This protein binds this small molecule.
Small molecule (SMILES): OC[C@H]1O[C@@H](O)[C@H](O)[C@@H](O)[C@@H]1O

Sequence of chain 1.A:
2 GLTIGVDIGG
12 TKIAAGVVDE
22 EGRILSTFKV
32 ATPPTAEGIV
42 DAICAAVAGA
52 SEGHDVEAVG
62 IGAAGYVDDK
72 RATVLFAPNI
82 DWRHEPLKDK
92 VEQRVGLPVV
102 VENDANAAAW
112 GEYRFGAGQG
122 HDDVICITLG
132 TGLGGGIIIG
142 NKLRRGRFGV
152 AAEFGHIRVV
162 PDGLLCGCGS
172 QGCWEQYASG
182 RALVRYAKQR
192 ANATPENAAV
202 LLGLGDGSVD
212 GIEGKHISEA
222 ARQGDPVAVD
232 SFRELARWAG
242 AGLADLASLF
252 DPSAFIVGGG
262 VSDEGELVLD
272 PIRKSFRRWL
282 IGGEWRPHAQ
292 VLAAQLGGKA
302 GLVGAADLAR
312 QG

Binding-site contacts:
Ligand atom O3 contacts residue GLU154 of chain 1.A at 2.6 Å (salt-bridge).
Ligand atom C4 contacts residue ASP105 of chain 1.A at 3.2 Å.
Ligand atom C4 contacts residue ALA65 of chain 1.A at 4.3 Å (hydrophobic).
Ligand atom C1 contacts residue LEU134 of chain 1.A at 3.7 Å (hydrophobic).
Ligand atom C6 contacts residue LEU134 of chain 1.A at 4.2 Å (hydrophobic).
Ligand atom O5 contacts residue GLU176 of chain 1.A at 3.7 Å.
Ligand atom C2 contacts residue GLY66 of chain 1.A at 4.2 Å.
Ligand atom O4 contacts residue ASP105 of chain 1.A at 2.6 Å (salt-bridge).
Ligand atom C5 contacts residue ASP105 of chain 1.A at 4.2 Å.
Ligand atom C5 contacts residue LEU134 of chain 1.A at 3.6 Å (hydrophobic).
Ligand atom O1 contacts residue HIS157 of chain 1.A at 3.2 Å (h-bond).
Ligand atom O5 contacts residue LEU134 of chain 1.A at 3.9 Å.
Ligand atom O1 contacts residue GLU176 of chain 1.A at 2.6 Å (salt-bridge).
Ligand atom C4 contacts residue GLY66 of chain 1.A at 4.2 Å.
Ligand atom C5 contacts residue GLY135 of chain 1.A at 4.0 Å.
Ligand atom O2 contacts residue TYR67 of chain 1.A at 3.9 Å.
Ligand atom O4 contacts residue ASN104 of chain 1.A at 3.4 Å (h-bond).
Ligand atom O3 contacts residue GLY66 of chain 1.A at 2.9 Å (h-bond).
Ligand atom O3 contacts residue ALA65 of chain 1.A at 4.0 Å.
Ligand atom O6 contacts residue ALA65 of chain 1.A at 3.6 Å.
Ligand atom O4 contacts residue GLY135 of chain 1.A at 4.0 Å.
Ligand atom C3 contacts residue ASN104 of chain 1.A at 3.9 Å.
Ligand atom O2 contacts residue GLU154 of chain 1.A at 2.6 Å (salt-bridge).
Ligand atom C2 contacts residue HIS157 of chain 1.A at 3.8 Å.
Ligand atom C4 contacts residue ASN104 of chain 1.A at 4.0 Å.
Ligand atom O3 contacts residue ASN104 of chain 1.A at 2.9 Å (h-bond).
Ligand atom O2 contacts residue HIS157 of chain 1.A at 2.9 Å (h-bond).
Ligand atom C3 contacts residue GLY66 of chain 1.A at 3.8 Å.
Ligand atom C1 contacts residue GLU176 of chain 1.A at 3.2 Å.
Ligand atom O4 contacts residue ALA106 of chain 1.A at 3.6 Å.
Ligand atom C1 contacts residue GLU154 of chain 1.A at 4.3 Å.
Ligand atom C2 contacts residue GLU154 of chain 1.A at 3.5 Å.
Ligand atom O3 contacts residue ASP105 of chain 1.A at 4.2 Å.
Ligand atom C6 contacts residue GLY135 of chain 1.A at 4.1 Å.
Ligand atom C3 contacts residue GLU154 of chain 1.A at 3.3 Å.
Ligand atom C6 contacts residue ASP105 of chain 1.A at 3.5 Å.
Ligand atom C6 contacts residue GLY133 of chain 1.A at 4.2 Å.
Ligand atom O5 contacts residue GLY133 of chain 1.A at 4.0 Å.
Ligand atom O6 contacts residue ASP105 of chain 1.A at 2.7 Å (salt-bridge).
Ligand atom C1 contacts residue HIS157 of chain 1.A at 3.6 Å.